Sequence of chain 1.D:
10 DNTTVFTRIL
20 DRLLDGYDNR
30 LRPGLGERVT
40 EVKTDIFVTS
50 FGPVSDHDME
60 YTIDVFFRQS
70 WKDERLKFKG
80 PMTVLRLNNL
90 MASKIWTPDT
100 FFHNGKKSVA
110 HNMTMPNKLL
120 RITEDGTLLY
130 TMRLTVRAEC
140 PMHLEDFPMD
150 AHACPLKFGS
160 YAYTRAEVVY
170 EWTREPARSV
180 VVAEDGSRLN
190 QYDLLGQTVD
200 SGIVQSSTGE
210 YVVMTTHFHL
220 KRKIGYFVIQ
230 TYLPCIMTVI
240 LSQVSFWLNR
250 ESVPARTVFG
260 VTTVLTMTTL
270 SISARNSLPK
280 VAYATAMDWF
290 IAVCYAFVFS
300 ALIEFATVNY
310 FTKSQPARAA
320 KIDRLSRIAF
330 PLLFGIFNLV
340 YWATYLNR

This protein binds this small molecule.
Small molecule (SMILES): CC(=O)N[C@@H]1[C@@H](O)[C@H](O)[C@@H](CO)O[C@H]1O

Binding-site contacts:
Ligand atom C3 contacts residue ASP89 of chain 1.C at 3.6 Å.
Ligand atom O6 contacts residue NAG1 of chain 1.Q at 4.3 Å.
Ligand atom O5 contacts residue NAG1 of chain 1.Q at 3.0 Å (h-bond).
Ligand atom N2 contacts residue ASP89 of chain 1.C at 4.1 Å.
Ligand atom C8 contacts residue ASP89 of chain 1.C at 4.4 Å.
Ligand atom C2 contacts residue NAG1 of chain 1.Q at 3.2 Å.
Ligand atom N2 contacts residue NAG1 of chain 1.Q at 2.9 Å (h-bond).
Ligand atom C1 contacts residue NAG1 of chain 1.Q at 2.8 Å.
Ligand atom O4 contacts residue ASP89 of chain 1.C at 4.4 Å.
Ligand atom C5 contacts residue NAG1 of chain 1.Q at 4.3 Å.
Ligand atom O3 contacts residue ASP89 of chain 1.C at 3.6 Å (salt-bridge).
Ligand atom C8 contacts residue MET114 of chain 1.D at 4.1 Å (hydrophobic).
Ligand atom C7 contacts residue NAG1 of chain 1.Q at 3.0 Å.
Ligand atom O7 contacts residue NAG1 of chain 1.Q at 3.4 Å (h-bond).
Ligand atom C8 contacts residue NAG1 of chain 1.Q at 3.7 Å.

Sequence of chain 1.C:
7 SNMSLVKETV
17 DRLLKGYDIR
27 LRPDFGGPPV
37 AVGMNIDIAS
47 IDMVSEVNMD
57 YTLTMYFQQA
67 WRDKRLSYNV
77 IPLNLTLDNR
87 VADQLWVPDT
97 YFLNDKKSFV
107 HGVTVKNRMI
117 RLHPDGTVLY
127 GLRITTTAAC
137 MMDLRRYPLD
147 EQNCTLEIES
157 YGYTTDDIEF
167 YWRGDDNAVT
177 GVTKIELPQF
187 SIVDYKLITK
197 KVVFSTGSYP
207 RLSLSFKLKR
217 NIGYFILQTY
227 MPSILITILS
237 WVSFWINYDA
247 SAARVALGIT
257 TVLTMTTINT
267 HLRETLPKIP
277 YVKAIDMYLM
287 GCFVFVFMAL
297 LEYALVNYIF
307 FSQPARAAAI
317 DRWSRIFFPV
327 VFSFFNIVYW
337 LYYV